Sequence of chain 2.A:
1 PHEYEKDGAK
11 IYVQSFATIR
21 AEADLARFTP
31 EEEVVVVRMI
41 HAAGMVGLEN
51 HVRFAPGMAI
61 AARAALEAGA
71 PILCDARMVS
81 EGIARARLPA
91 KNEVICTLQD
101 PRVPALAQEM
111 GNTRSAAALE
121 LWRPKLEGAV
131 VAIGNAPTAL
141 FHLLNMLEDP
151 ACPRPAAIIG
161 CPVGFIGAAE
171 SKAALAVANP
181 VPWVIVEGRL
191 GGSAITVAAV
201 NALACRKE

Binding-site contacts:
Ligand atom O7 contacts residue THR113 of chain 2.A at 3.4 Å.
Ligand atom O3 contacts residue GLY192 of chain 2.A at 3.2 Å.
Ligand atom C14 contacts residue ILE166 of chain 2.A at 3.3 Å (hydrophobic).
Ligand atom O8 contacts residue ALA136 of chain 2.A at 3.4 Å.
Ligand atom O5 contacts residue SER15 of chain 1.A at 2.7 Å (h-bond).
Ligand atom C20 contacts residue TYR12 of chain 1.A at 3.5 Å (hydrophobic).
Ligand atom O contacts residue ASN201 of chain 1.A at 2.9 Å (h-bond).
Ligand atom O5 contacts residue ILE166 of chain 2.A at 3.2 Å (h-bond).
Ligand atom O6 contacts residue THR113 of chain 2.A at 3.5 Å.
Ligand atom O12 contacts residue ARG114 of chain 2.A at 3.4 Å (salt-bridge).
Ligand atom C18 contacts residue ASN135 of chain 2.A at 2.9 Å.
Ligand atom C contacts residue ARG38 of chain 1.A at 3.4 Å.
Ligand atom C43 contacts residue GLY82 of chain 1.A at 3.5 Å.
Ligand atom O10 contacts residue ALA76 of chain 2.A at 3.4 Å.
Ligand atom O1 contacts residue ARG38 of chain 1.A at 2.8 Å (salt-bridge).
Ligand atom O10 contacts residue ARG77 of chain 2.A at 2.9 Å (salt-bridge).
Ligand atom C32 contacts residue SER115 of chain 2.A at 3.5 Å.
Ligand atom O4 contacts residue SER15 of chain 1.A at 3.3 Å (h-bond).
Ligand atom O6 contacts residue ARG114 of chain 2.A at 3.0 Å (salt-bridge).
Ligand atom O4 contacts residue ILE11 of chain 1.A at 3.5 Å.
Ligand atom C41 contacts residue ARG114 of chain 2.A at 3.2 Å.
Ligand atom O8 contacts residue THR138 of chain 2.A at 2.6 Å (h-bond).
Ligand atom C17 contacts residue HIS41 of chain 1.A at 3.5 Å.
Ligand atom O5 contacts residue PHE165 of chain 2.A at 2.9 Å (h-bond).
Ligand atom C7 contacts residue SER193 of chain 2.A at 3.3 Å.
Ligand atom C27 contacts residue TYR12 of chain 1.A at 3.5 Å (hydrophobic).
Ligand atom O13 contacts residue ARG114 of chain 2.A at 3.3 Å (salt-bridge).
Ligand atom O2 contacts residue SER193 of chain 2.A at 2.5 Å (h-bond).
Ligand atom O3 contacts residue SER193 of chain 2.A at 2.8 Å (h-bond).
Ligand atom O11 contacts residue MET78 of chain 2.A at 2.3 Å.
Ligand atom O7 contacts residue ARG114 of chain 2.A at 3.5 Å (salt-bridge).
Ligand atom O8 contacts residue PRO137 of chain 2.A at 3.2 Å (h-bond).
Ligand atom O7 contacts residue SER115 of chain 2.A at 2.7 Å (h-bond).
Ligand atom N2 contacts residue ASN135 of chain 2.A at 3.5 Å (h-bond).
Ligand atom O4 contacts residue HIS41 of chain 1.A at 3.1 Å.
Ligand atom O contacts residue ARG38 of chain 1.A at 3.2 Å (salt-bridge).
Ligand atom N3 contacts residue ASN135 of chain 2.A at 3.5 Å (h-bond).
Ligand atom C30 contacts residue THR138 of chain 2.A at 3.4 Å.
Ligand atom C18 contacts residue VAL163 of chain 2.A at 3.2 Å (hydrophobic).
Ligand atom C15 contacts residue SER15 of chain 1.A at 3.4 Å.

The small molecule below binds the protein below.
Small molecule (SMILES): C=CC/C1=C2/N[C@@](C)([C@@H]3N=C([C@H](C)C4=C(CCC(=O)O)C(C)(C)C(=N4)/C=C4\N=C1[C@@](C)(CC(=O)O)[C@@H]4CCC(=O)O)[C@](C)(CCC(=O)O)[C@H]3CC(=O)O)[C@@](C)(CC(=O)O)[C@@H]2CCC(=O)O

Sequence of chain 1.A:
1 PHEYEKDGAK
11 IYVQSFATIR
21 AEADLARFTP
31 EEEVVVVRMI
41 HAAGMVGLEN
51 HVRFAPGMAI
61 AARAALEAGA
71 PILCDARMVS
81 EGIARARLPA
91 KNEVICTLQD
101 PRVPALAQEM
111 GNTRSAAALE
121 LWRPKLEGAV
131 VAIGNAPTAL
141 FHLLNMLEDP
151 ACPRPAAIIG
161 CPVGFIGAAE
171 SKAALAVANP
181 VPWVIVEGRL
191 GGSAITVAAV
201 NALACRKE